Sequence of chain 49.D:
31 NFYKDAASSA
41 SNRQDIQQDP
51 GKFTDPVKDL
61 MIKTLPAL

Binding-site contacts:
Ligand atom N3 contacts residue TRP38 of chain 49.B at 4.3 Å.
Ligand atom N1 contacts residue LYS58 of chain 49.D at 4.0 Å.
Ligand atom C8 contacts residue TRP38 of chain 49.B at 4.1 Å (hydrophobic).
Ligand atom C4 contacts residue TRP38 of chain 49.B at 4.1 Å (hydrophobic).
Ligand atom N7 contacts residue TRP38 of chain 49.B at 3.7 Å.
Ligand atom C2 contacts residue TRP38 of chain 49.B at 4.2 Å (hydrophobic).
Ligand atom C6 contacts residue TRP38 of chain 49.B at 3.9 Å (hydrophobic).
Ligand atom C5 contacts residue TRP38 of chain 49.B at 3.9 Å (hydrophobic).
Ligand atom O6 contacts residue LYS58 of chain 49.D at 4.2 Å.
Ligand atom N1 contacts residue TRP38 of chain 49.B at 4.1 Å.
Ligand atom N9 contacts residue TRP38 of chain 49.B at 4.4 Å.
Ligand atom O6 contacts residue TRP38 of chain 49.B at 3.7 Å.

This small molecule binds to this protein.
Small molecule (SMILES): Nc1nc2[nH]cnc2c(=O)[nH]1

Sequence of chain 49.B:
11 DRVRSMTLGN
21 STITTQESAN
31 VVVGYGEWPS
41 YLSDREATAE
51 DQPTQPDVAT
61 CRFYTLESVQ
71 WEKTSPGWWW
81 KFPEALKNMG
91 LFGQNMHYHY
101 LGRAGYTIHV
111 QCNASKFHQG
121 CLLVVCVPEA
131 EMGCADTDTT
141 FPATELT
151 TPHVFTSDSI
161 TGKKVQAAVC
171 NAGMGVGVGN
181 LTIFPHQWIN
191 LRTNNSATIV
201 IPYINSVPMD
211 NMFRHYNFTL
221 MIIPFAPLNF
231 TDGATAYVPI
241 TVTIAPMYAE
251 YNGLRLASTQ